Sequence of chain 1.D:
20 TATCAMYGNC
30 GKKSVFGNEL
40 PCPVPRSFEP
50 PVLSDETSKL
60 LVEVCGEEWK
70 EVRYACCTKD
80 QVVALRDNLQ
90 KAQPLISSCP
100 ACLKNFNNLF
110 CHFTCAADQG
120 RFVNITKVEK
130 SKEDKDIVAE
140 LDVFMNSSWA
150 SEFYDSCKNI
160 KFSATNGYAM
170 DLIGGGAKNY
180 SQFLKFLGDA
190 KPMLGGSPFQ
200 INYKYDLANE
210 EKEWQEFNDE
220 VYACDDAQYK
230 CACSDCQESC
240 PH

Binding-site contacts:
Ligand atom C17 contacts residue PHE109 of chain 1.D at 3.9 Å (hydrophobic).
Ligand atom C16 contacts residue PHE109 of chain 1.D at 3.7 Å (hydrophobic).
Ligand atom C21 contacts residue PHE105 of chain 1.D at 3.5 Å (hydrophobic).
Ligand atom C14 contacts residue PHE109 of chain 1.D at 3.8 Å (hydrophobic).
Ligand atom C26 contacts residue GLY194 of chain 1.D at 3.4 Å.
Ligand atom C18 contacts residue GLY195 of chain 1.D at 3.3 Å.
Ligand atom O1 contacts residue GLN80 of chain 1.D at 3.2 Å (h-bond).
Ligand atom C22 contacts residue GLY194 of chain 1.D at 3.3 Å.
Ligand atom C26 contacts residue GLY195 of chain 1.D at 4.1 Å.
Ligand atom C27 contacts residue ILE172 of chain 1.D at 3.7 Å (hydrophobic).
Ligand atom C4 contacts residue PHE198 of chain 1.D at 4.0 Å (hydrophobic).
Ligand atom C15 contacts residue LEU186 of chain 1.D at 3.8 Å (hydrophobic).
Ligand atom C18 contacts residue ASN87 of chain 1.D at 3.6 Å.
Ligand atom C23 contacts residue GLY194 of chain 1.D at 4.1 Å.
Ligand atom C28 contacts residue GLY195 of chain 1.D at 3.9 Å.
Ligand atom C24 contacts residue LEU186 of chain 1.D at 3.6 Å (hydrophobic).
Ligand atom C16 contacts residue LEU186 of chain 1.D at 3.6 Å (hydrophobic).
Ligand atom C21 contacts residue ASN87 of chain 1.D at 4.0 Å.
Ligand atom C6 contacts residue PHE198 of chain 1.D at 3.8 Å (hydrophobic).
Ligand atom C6 contacts residue PRO197 of chain 1.D at 4.0 Å (hydrophobic).
Ligand atom C23 contacts residue LEU186 of chain 1.D at 4.0 Å (hydrophobic).
Ligand atom C20 contacts residue GLY194 of chain 1.D at 3.7 Å.
Ligand atom C28 contacts residue LEU186 of chain 1.D at 4.0 Å (hydrophobic).
Ligand atom C2 contacts residue GLN80 of chain 1.D at 3.8 Å.
Ligand atom C7 contacts residue PRO197 of chain 1.D at 3.8 Å (hydrophobic).
Ligand atom C15 contacts residue SER196 of chain 1.D at 3.7 Å.
Ligand atom C2 contacts residue THR113 of chain 1.D at 3.7 Å.
Ligand atom C15 contacts residue PHE109 of chain 1.D at 3.7 Å (hydrophobic).
Ligand atom C11 contacts residue ASN87 of chain 1.D at 3.8 Å.
Ligand atom C22 contacts residue GLY195 of chain 1.D at 4.0 Å.
Ligand atom C6 contacts residue PHE112 of chain 1.D at 3.8 Å (hydrophobic).
Ligand atom O1 contacts residue PRO40 of chain 1.D at 3.3 Å.
Ligand atom C7 contacts residue SER196 of chain 1.D at 3.8 Å.
Ligand atom C18 contacts residue GLY194 of chain 1.D at 4.0 Å.
Ligand atom C12 contacts residue ASN87 of chain 1.D at 3.5 Å.
Ligand atom C1 contacts residue THR113 of chain 1.D at 3.5 Å.
Ligand atom C11 contacts residue LEU84 of chain 1.D at 4.0 Å (hydrophobic).
Ligand atom C27 contacts residue ALA91 of chain 1.D at 4.0 Å (hydrophobic).
Ligand atom C7 contacts residue ILE200 of chain 1.D at 4.0 Å (hydrophobic).
Ligand atom C19 contacts residue ASN87 of chain 1.D at 3.9 Å.

The small molecule below binds the protein below.
Small molecule (SMILES): CC(C)[C@@H](C)/C=C/[C@@H](C)[C@H]1CC[C@H]2C3=CC=C4C[C@@H](O)CC[C@]4(C)[C@H]3CC[C@]12C